Binding-site contacts:
Ligand atom C1 contacts residue ASN341 of chain 2.A at 1.4 Å.
Ligand atom C3 contacts residue ASN341 of chain 2.A at 3.7 Å.
Ligand atom C4 contacts residue ASN341 of chain 2.A at 4.1 Å.
Ligand atom O5 contacts residue SER338 of chain 2.A at 3.4 Å.
Ligand atom C8 contacts residue ASN341 of chain 2.A at 3.3 Å.
Ligand atom C8 contacts residue GLY336 of chain 2.A at 4.3 Å.
Ligand atom C6 contacts residue PHE337 of chain 2.A at 4.4 Å (hydrophobic).
Ligand atom O4 contacts residue GLY336 of chain 2.A at 4.1 Å.
Ligand atom O7 contacts residue ILE344 of chain 2.A at 4.2 Å.
Ligand atom C7 contacts residue GLY336 of chain 2.A at 3.8 Å.
Ligand atom O5 contacts residue ASN341 of chain 2.A at 2.2 Å (h-bond).
Ligand atom N2 contacts residue GLY336 of chain 2.A at 4.4 Å.
Ligand atom C5 contacts residue SER338 of chain 2.A at 4.0 Å.
Ligand atom O7 contacts residue ASN341 of chain 2.A at 4.2 Å.
Ligand atom C1 contacts residue GLY336 of chain 2.A at 4.2 Å.
Ligand atom O7 contacts residue SER343 of chain 2.A at 4.3 Å.
Ligand atom O7 contacts residue GLY336 of chain 2.A at 2.8 Å (h-bond).
Ligand atom N2 contacts residue ASN341 of chain 2.A at 3.0 Å (h-bond).
Ligand atom C2 contacts residue ASN341 of chain 2.A at 2.4 Å.
Ligand atom C7 contacts residue ASN341 of chain 2.A at 3.4 Å.
Ligand atom C6 contacts residue SER338 of chain 2.A at 4.2 Å.
Ligand atom C5 contacts residue PHE337 of chain 2.A at 4.2 Å (hydrophobic).
Ligand atom O7 contacts residue ASN342 of chain 2.A at 3.5 Å (h-bond).
Ligand atom C1 contacts residue SER338 of chain 2.A at 3.8 Å.
Ligand atom C7 contacts residue ASN342 of chain 2.A at 4.3 Å.
Ligand atom C3 contacts residue GLY336 of chain 2.A at 4.2 Å.
Ligand atom O7 contacts residue PRO335 of chain 2.A at 3.7 Å.
Ligand atom C5 contacts residue ASN341 of chain 2.A at 3.6 Å.

Sequence of chain 2.A:
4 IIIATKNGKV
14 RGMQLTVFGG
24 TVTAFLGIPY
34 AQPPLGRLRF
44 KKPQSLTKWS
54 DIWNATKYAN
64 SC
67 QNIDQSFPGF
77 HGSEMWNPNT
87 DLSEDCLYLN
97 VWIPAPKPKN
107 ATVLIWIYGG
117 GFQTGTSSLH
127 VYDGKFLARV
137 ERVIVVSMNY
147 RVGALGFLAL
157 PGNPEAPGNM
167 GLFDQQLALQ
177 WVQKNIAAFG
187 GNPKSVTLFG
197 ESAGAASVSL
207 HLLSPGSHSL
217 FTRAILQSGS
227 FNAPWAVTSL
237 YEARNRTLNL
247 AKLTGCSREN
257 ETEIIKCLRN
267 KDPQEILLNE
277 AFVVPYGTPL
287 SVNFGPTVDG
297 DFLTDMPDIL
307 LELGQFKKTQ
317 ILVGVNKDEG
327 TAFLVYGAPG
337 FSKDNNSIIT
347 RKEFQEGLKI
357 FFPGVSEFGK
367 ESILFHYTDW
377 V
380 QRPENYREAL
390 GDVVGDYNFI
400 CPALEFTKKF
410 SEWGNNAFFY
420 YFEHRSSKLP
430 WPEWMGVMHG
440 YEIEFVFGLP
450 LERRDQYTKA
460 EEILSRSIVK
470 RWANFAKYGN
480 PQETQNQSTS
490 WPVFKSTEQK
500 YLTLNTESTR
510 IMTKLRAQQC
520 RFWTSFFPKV

The small molecule below binds the protein below.
Small molecule (SMILES): CC(=O)N[C@H]1[C@H](O[C@H]2[C@H](O)[C@@H](NC(C)=O)CO[C@@H]2CO)O[C@H](CO)[C@@H](O)[C@@H]1O